The protein below binds the small molecule below.
Small molecule (SMILES): CCCCCCCC(=O)OC[C@H](COP(=O)(O)O[C@@H]1[C@H](O)[C@H](O)[C@@H](OP(=O)(O)O)[C@H](OP(=O)(O)O)[C@H]1O)OC(=O)CCCCCCC

Binding-site contacts:
Ligand atom P5 contacts residue ASN34 of chain 1.I at 3.9 Å.
Ligand atom O51 contacts residue ARG12 of chain 1.I at 3.4 Å.
Ligand atom O4 contacts residue HIS77 of chain 1.I at 3.8 Å.
Ligand atom O3 contacts residue LYS15 of chain 1.I at 3.0 Å (salt-bridge).
Ligand atom O43 contacts residue ARG29 of chain 1.I at 3.5 Å (salt-bridge).
Ligand atom O2 contacts residue TYR74 of chain 1.I at 3.2 Å (h-bond).
Ligand atom P5 contacts residue SER33 of chain 1.I at 3.3 Å.
Ligand atom P5 contacts residue ARG67 of chain 1.I at 3.8 Å.
Ligand atom P5 contacts residue ARG12 of chain 1.I at 3.3 Å.
Ligand atom O52 contacts residue ASN34 of chain 1.I at 2.9 Å (h-bond).
Ligand atom O51 contacts residue THR32 of chain 1.I at 4.1 Å.
Ligand atom C2 contacts residue TYR74 of chain 1.I at 3.8 Å (hydrophobic).
Ligand atom O6 contacts residue ASN34 of chain 1.I at 3.9 Å.
Ligand atom O52 contacts residue HIS77 of chain 1.I at 3.5 Å (h-bond).
Ligand atom C3 contacts residue LYS15 of chain 1.I at 3.9 Å.
Ligand atom O5 contacts residue ARG67 of chain 1.I at 3.5 Å (salt-bridge).
Ligand atom O53 contacts residue ARG12 of chain 1.I at 2.3 Å.
Ligand atom O41 contacts residue ARG67 of chain 1.I at 3.0 Å (salt-bridge).
Ligand atom O4 contacts residue ARG29 of chain 1.I at 3.9 Å.
Ligand atom O52 contacts residue SER33 of chain 1.I at 3.4 Å (h-bond).
Ligand atom O6 contacts residue LYS8 of chain 1.I at 4.0 Å.
Ligand atom O5 contacts residue ARG29 of chain 1.I at 3.6 Å (salt-bridge).
Ligand atom O51 contacts residue ARG67 of chain 1.I at 3.0 Å (salt-bridge).
Ligand atom P4 contacts residue LYS66 of chain 1.I at 4.2 Å.
Ligand atom O42 contacts residue ARG29 of chain 1.I at 2.2 Å (salt-bridge).
Ligand atom O5 contacts residue ARG12 of chain 1.I at 3.9 Å.
Ligand atom C4 contacts residue ARG29 of chain 1.I at 3.7 Å.
Ligand atom C5 contacts residue HIS77 of chain 1.I at 4.1 Å.
Ligand atom P4 contacts residue ARG67 of chain 1.I at 3.1 Å.
Ligand atom O53 contacts residue SER33 of chain 1.I at 3.5 Å (h-bond).
Ligand atom O51 contacts residue ASN34 of chain 1.I at 3.7 Å.
Ligand atom O41 contacts residue LYS66 of chain 1.I at 2.7 Å (salt-bridge).
Ligand atom C4 contacts residue ARG67 of chain 1.I at 4.1 Å.
Ligand atom O51 contacts residue SER33 of chain 1.I at 2.5 Å (h-bond).
Ligand atom O42 contacts residue ARG67 of chain 1.I at 3.0 Å (salt-bridge).
Ligand atom P4 contacts residue ARG29 of chain 1.I at 3.3 Å.
Ligand atom O51 contacts residue ARG29 of chain 1.I at 4.0 Å.
Ligand atom O43 contacts residue LYS15 of chain 1.I at 2.8 Å (salt-bridge).
Ligand atom O4 contacts residue ARG67 of chain 1.I at 2.9 Å (salt-bridge).
Ligand atom O41 contacts residue ASP70 of chain 1.I at 4.2 Å.

Sequence of chain 1.I:
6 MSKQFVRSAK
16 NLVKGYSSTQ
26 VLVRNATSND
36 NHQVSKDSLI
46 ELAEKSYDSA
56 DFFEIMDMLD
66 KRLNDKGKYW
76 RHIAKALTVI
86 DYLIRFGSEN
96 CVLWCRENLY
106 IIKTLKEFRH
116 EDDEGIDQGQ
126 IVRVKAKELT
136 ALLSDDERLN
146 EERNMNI